This protein binds this small molecule.
Small molecule (SMILES): CCCCC(=O)O

Binding-site contacts:
Ligand atom C5 contacts residue CYS7 of chain 2.D at 2.8 Å (hydrophobic).
Ligand atom C4 contacts residue CYS7 of chain 2.D at 3.0 Å (hydrophobic).
Ligand atom C5 contacts residue HIS1 of chain 2.D at 4.4 Å.
Ligand atom C6 contacts residue CYS7 of chain 2.D at 1.8 Å (hydrophobic).
Ligand atom C2 contacts residue HIS1 of chain 2.D at 1.3 Å.
Ligand atom O1 contacts residue PRO2 of chain 2.D at 3.4 Å (h-bond).
Ligand atom C3 contacts residue HIS1 of chain 2.D at 2.3 Å.
Ligand atom O1 contacts residue HIS1 of chain 2.D at 2.2 Å (h-bond).
Ligand atom C2 contacts residue PRO2 of chain 2.D at 3.9 Å (hydrophobic).
Ligand atom C4 contacts residue HIS1 of chain 2.D at 3.6 Å.
Ligand atom C3 contacts residue CYS7 of chain 2.D at 4.4 Å (hydrophobic).

Sequence of chain 2.D:
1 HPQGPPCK